Sequence of chain 1.A:
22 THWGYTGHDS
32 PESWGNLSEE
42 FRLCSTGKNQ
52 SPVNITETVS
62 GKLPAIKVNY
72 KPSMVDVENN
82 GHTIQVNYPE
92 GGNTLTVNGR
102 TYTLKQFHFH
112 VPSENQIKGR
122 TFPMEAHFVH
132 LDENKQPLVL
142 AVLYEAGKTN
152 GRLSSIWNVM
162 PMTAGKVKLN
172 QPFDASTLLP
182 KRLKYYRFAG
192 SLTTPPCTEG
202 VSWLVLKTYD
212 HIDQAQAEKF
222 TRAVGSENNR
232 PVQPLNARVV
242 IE

Binding-site contacts:
Ligand atom O13 contacts residue GLN107 of chain 1.A at 3.0 Å (h-bond).
Ligand atom S01 contacts residue HIS109 of chain 1.A at 3.5 Å (h-bond).
Ligand atom C05 contacts residue HIS109 of chain 1.A at 3.6 Å.
Ligand atom C16 contacts residue LYS106 of chain 1.A at 4.0 Å.
Ligand atom N07 contacts residue LEU193 of chain 1.A at 4.1 Å.
Ligand atom C05 contacts residue ZN1 of chain 1.F at 3.9 Å.
Ligand atom N04 contacts residue ZN1 of chain 1.F at 2.1 Å.
Ligand atom S01 contacts residue ZN1 of chain 1.F at 2.6 Å.
Ligand atom N06 contacts residue GLN107 of chain 1.A at 4.2 Å.
Ligand atom S09 contacts residue THR195 of chain 1.A at 3.1 Å (h-bond).
Ligand atom O03 contacts residue VAL130 of chain 1.A at 4.0 Å.
Ligand atom C17 contacts residue LYS106 of chain 1.A at 4.2 Å.
Ligand atom S01 contacts residue THR194 of chain 1.A at 3.8 Å.
Ligand atom O03 contacts residue ZN1 of chain 1.F at 2.7 Å.
Ligand atom O03 contacts residue TRP204 of chain 1.A at 4.1 Å.
Ligand atom C11 contacts residue GLN107 of chain 1.A at 3.9 Å.
Ligand atom C08 contacts residue LEU193 of chain 1.A at 3.9 Å (hydrophobic).
Ligand atom N04 contacts residue GLU115 of chain 1.A at 3.9 Å.
Ligand atom C16 contacts residue VAL130 of chain 1.A at 4.0 Å (hydrophobic).
Ligand atom O03 contacts residue VAL140 of chain 1.A at 4.1 Å.
Ligand atom S01 contacts residue HIS128 of chain 1.A at 3.8 Å.
Ligand atom O03 contacts residue HIS109 of chain 1.A at 3.2 Å.
Ligand atom N07 contacts residue HIS109 of chain 1.A at 4.1 Å.
Ligand atom O02 contacts residue THR194 of chain 1.A at 3.0 Å (h-bond).
Ligand atom N04 contacts residue THR194 of chain 1.A at 2.6 Å (h-bond).
Ligand atom N04 contacts residue HIS128 of chain 1.A at 3.8 Å.
Ligand atom O02 contacts residue LEU193 of chain 1.A at 3.5 Å.
Ligand atom C05 contacts residue LEU193 of chain 1.A at 4.1 Å (hydrophobic).
Ligand atom N06 contacts residue VAL130 of chain 1.A at 3.2 Å.
Ligand atom N07 contacts residue VAL130 of chain 1.A at 3.6 Å.
Ligand atom N04 contacts residue HIS111 of chain 1.A at 3.1 Å (h-bond).
Ligand atom O02 contacts residue TRP204 of chain 1.A at 3.8 Å.
Ligand atom N04 contacts residue HIS109 of chain 1.A at 3.4 Å (h-bond).
Ligand atom S09 contacts residue LEU193 of chain 1.A at 3.8 Å.
Ligand atom N04 contacts residue THR195 of chain 1.A at 4.0 Å.
Ligand atom N07 contacts residue GLN107 of chain 1.A at 3.6 Å.
Ligand atom O02 contacts residue ZN1 of chain 1.F at 3.8 Å.
Ligand atom O13 contacts residue VAL130 of chain 1.A at 3.5 Å.
Ligand atom O03 contacts residue HIS128 of chain 1.A at 3.1 Å (h-bond).
Ligand atom N06 contacts residue HIS109 of chain 1.A at 3.3 Å.

A small-molecule ligand and the protein it binds are described below.
Small molecule (SMILES): NS(=O)(=O)c1nnc(NC(=O)C2CCCCC2)s1